Binding-site contacts:
Ligand atom CE contacts residue TYR57 of chain 1.D at 3.6 Å (hydrophobic).
Ligand atom CB contacts residue THR46 of chain 1.A at 3.5 Å.
Ligand atom NH1 contacts residue THR122 of chain 1.A at 3.4 Å (h-bond).
Ligand atom NZ contacts residue GLU119 of chain 1.A at 2.7 Å (salt-bridge).
Ligand atom OD2 contacts residue THR71 of chain 1.A at 2.7 Å (h-bond).
Ligand atom CD contacts residue TYR74 of chain 1.D at 3.5 Å (hydrophobic).
Ligand atom OE1 contacts residue ASN55 of chain 1.D at 3.4 Å (h-bond).
Ligand atom CE1 contacts residue PHE47 of chain 1.A at 3.4 Å (hydrophobic).
Ligand atom CZ contacts residue ASP123 of chain 1.A at 3.4 Å.
Ligand atom NH2 contacts residue GLU80 of chain 1.D at 2.9 Å (salt-bridge).
Ligand atom OD1 contacts residue ALA51 of chain 1.A at 3.5 Å.
Ligand atom CE1 contacts residue VAL45 of chain 1.A at 3.6 Å (hydrophobic).
Ligand atom OXT contacts residue ARG52 of chain 1.D at 3.5 Å (salt-bridge).
Ligand atom O contacts residue HIS51 of chain 1.D at 2.8 Å (h-bond).
Ligand atom CE2 contacts residue ASP123 of chain 1.A at 3.4 Å.
Ligand atom NZ contacts residue THR117 of chain 1.D at 2.9 Å (h-bond).
Ligand atom OH contacts residue THR122 of chain 1.A at 3.3 Å (h-bond).
Ligand atom NH1 contacts residue ASP123 of chain 1.A at 2.7 Å (salt-bridge).
Ligand atom CA contacts residue GLU119 of chain 1.A at 3.5 Å.
Ligand atom CE contacts residue GLY116 of chain 1.D at 3.2 Å.
Ligand atom OD2 contacts residue ASN74 of chain 1.A at 2.7 Å (h-bond).
Ligand atom NE contacts residue GLU80 of chain 1.D at 3.0 Å (salt-bridge).
Ligand atom CG contacts residue ASN74 of chain 1.A at 3.5 Å.
Ligand atom NZ contacts residue GLY116 of chain 1.D at 2.8 Å (h-bond).
Ligand atom CZ contacts residue ASP123 of chain 1.A at 3.5 Å.
Ligand atom CG contacts residue ARG70 of chain 1.A at 3.6 Å.
Ligand atom O contacts residue ARG70 of chain 1.A at 2.9 Å (salt-bridge).
Ligand atom C contacts residue ASN49 of chain 1.A at 3.5 Å.
Ligand atom NH2 contacts residue ASP123 of chain 1.A at 2.9 Å (salt-bridge).
Ligand atom OD1 contacts residue ARG70 of chain 1.A at 2.9 Å (salt-bridge).
Ligand atom CA contacts residue ASN49 of chain 1.A at 3.1 Å.
Ligand atom OH contacts residue ASP123 of chain 1.A at 2.6 Å (salt-bridge).
Ligand atom O contacts residue ASN49 of chain 1.A at 3.3 Å (h-bond).
Ligand atom CG contacts residue GLU119 of chain 1.A at 3.5 Å.
Ligand atom O contacts residue VAL50 of chain 1.A at 3.3 Å.
Ligand atom O contacts residue ALA51 of chain 1.A at 2.9 Å (h-bond).
Ligand atom N contacts residue GLU119 of chain 1.A at 2.8 Å (salt-bridge).
Ligand atom N contacts residue ASN49 of chain 1.A at 2.9 Å (h-bond).
Ligand atom O contacts residue ASN49 of chain 1.A at 3.2 Å (h-bond).
Ligand atom CE contacts residue HIS51 of chain 1.D at 3.5 Å.

Sequence of chain 1.D:
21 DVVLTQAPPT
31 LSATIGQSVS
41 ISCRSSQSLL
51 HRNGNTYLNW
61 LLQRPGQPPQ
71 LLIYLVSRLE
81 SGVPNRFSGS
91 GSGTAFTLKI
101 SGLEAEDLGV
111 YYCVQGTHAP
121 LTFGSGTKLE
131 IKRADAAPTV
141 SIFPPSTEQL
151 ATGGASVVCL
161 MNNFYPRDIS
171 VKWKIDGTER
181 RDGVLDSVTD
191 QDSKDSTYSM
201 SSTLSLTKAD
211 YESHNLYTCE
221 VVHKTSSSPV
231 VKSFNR

The small molecule below binds the protein below.
Small molecule (SMILES): CC(C)C[C@H](NC(=O)[C@H](CC(N)=O)NC(=O)[C@H](CCC(=O)O)NC(=O)[C@@H](N)CCCN=C(N)N)C(=O)N[C@@H](Cc1ccc(O)cc1)C(=O)N[C@@H](Cc1ccccc1)C(=O)N[C@@H](/C=C/C(N)=O)C(=O)NCC(=O)N[C@@H](CCCCN)C(=O)N[C@@H](CC(=O)O)C(=O)NCC(=O)O

Sequence of chain 1.A:
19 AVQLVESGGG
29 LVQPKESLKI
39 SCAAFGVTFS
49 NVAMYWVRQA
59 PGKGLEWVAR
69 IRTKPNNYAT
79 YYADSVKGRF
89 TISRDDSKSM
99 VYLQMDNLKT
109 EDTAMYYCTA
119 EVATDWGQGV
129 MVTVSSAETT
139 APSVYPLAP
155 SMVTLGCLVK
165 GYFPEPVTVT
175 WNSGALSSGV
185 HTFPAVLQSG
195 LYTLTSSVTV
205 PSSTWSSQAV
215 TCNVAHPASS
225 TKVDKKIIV